Binding-site contacts:
Ligand atom C12 contacts residue MET103 of chain 3.A at 3.7 Å (hydrophobic).
Ligand atom C11 contacts residue MET161 of chain 3.A at 3.9 Å (hydrophobic).
Ligand atom C11 contacts residue PHE97 of chain 3.A at 3.7 Å (hydrophobic).
Ligand atom C07 contacts residue NAD1 of chain 3.B at 3.7 Å.
Ligand atom C17 contacts residue PHE97 of chain 3.A at 3.5 Å (hydrophobic).
Ligand atom N10 contacts residue PHE97 of chain 3.A at 3.7 Å.
Ligand atom C03 contacts residue TYR158 of chain 3.A at 3.4 Å (hydrophobic).
Ligand atom N18 contacts residue MET98 of chain 3.A at 3.3 Å (h-bond).
Ligand atom C01 contacts residue PHE149 of chain 3.A at 3.8 Å (hydrophobic).
Ligand atom C02 contacts residue TYR158 of chain 3.A at 4.0 Å (hydrophobic).
Ligand atom N21 contacts residue NAD1 of chain 3.B at 3.6 Å (h-bond).
Ligand atom C09 contacts residue GLY96 of chain 3.A at 3.4 Å.
Ligand atom C01 contacts residue MET199 of chain 3.A at 3.7 Å (hydrophobic).
Ligand atom C13 contacts residue GLY96 of chain 3.A at 3.9 Å.
Ligand atom O05 contacts residue TYR158 of chain 3.A at 2.6 Å (h-bond).
Ligand atom C02 contacts residue ETX1 of chain 3.D at 4.0 Å.
Ligand atom C17 contacts residue MET103 of chain 3.A at 4.0 Å (hydrophobic).
Ligand atom C11 contacts residue MET98 of chain 3.A at 3.9 Å (hydrophobic).
Ligand atom C13 contacts residue PHE97 of chain 3.A at 3.9 Å (hydrophobic).
Ligand atom C03 contacts residue NAD1 of chain 3.B at 3.5 Å.
Ligand atom C11 contacts residue GLY96 of chain 3.A at 3.9 Å.
Ligand atom C04 contacts residue NAD1 of chain 3.B at 3.5 Å.
Ligand atom N18 contacts residue MET103 of chain 3.A at 3.6 Å.
Ligand atom O05 contacts residue MET161 of chain 3.A at 4.0 Å.
Ligand atom C11 contacts residue MET103 of chain 3.A at 4.0 Å (hydrophobic).
Ligand atom C03 contacts residue PHE149 of chain 3.A at 3.9 Å (hydrophobic).
Ligand atom N21 contacts residue MET199 of chain 3.A at 3.4 Å (h-bond).
Ligand atom N21 contacts residue ETX1 of chain 3.D at 4.1 Å.
Ligand atom C16 contacts residue PHE97 of chain 3.A at 4.0 Å (hydrophobic).
Ligand atom C17 contacts residue MET98 of chain 3.A at 3.5 Å (hydrophobic).
Ligand atom O05 contacts residue LYS165 of chain 3.A at 3.8 Å.
Ligand atom C04 contacts residue TYR158 of chain 3.A at 3.3 Å (hydrophobic).
Ligand atom C20 contacts residue MET199 of chain 3.A at 3.8 Å (hydrophobic).
Ligand atom C02 contacts residue NAD1 of chain 3.B at 3.4 Å.
Ligand atom C01 contacts residue NAD1 of chain 3.B at 3.1 Å.
Ligand atom N10 contacts residue GLY96 of chain 3.A at 3.4 Å (h-bond).
Ligand atom C01 contacts residue ETX1 of chain 3.D at 3.6 Å.
Ligand atom O05 contacts residue NAD1 of chain 3.B at 2.6 Å (h-bond).
Ligand atom N18 contacts residue PHE97 of chain 3.A at 3.6 Å.
Ligand atom C12 contacts residue MET161 of chain 3.A at 4.1 Å (hydrophobic).

Sequence of chain 3.A:
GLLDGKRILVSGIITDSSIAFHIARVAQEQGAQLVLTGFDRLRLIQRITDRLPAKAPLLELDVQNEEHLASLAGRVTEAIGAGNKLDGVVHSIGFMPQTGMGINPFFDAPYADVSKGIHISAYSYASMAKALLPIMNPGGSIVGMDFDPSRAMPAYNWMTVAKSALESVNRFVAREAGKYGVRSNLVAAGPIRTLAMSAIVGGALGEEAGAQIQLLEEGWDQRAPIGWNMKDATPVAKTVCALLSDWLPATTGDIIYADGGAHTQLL

A small-molecule ligand and the protein it binds are described below.
Small molecule (SMILES): Cc1cc(=O)c(C2CCN(c3ncccn3)CC2)c(C)[nH]1